This protein binds this small molecule.
Small molecule (SMILES): C=C1[C@@H]2CC[C@H]3[C@]4(C)C[C@H](O[C@@H]5O[C@H](CO)[C@@H](OS(=O)(=O)O)[C@H](OS(=O)(=O)O)[C@H]5OC(=O)CC(C)C)CC(C(=O)O)(C(=O)O)[C@H]4CC[C@]3(C2)[C@H]1O

Sequence of chain 1.A:
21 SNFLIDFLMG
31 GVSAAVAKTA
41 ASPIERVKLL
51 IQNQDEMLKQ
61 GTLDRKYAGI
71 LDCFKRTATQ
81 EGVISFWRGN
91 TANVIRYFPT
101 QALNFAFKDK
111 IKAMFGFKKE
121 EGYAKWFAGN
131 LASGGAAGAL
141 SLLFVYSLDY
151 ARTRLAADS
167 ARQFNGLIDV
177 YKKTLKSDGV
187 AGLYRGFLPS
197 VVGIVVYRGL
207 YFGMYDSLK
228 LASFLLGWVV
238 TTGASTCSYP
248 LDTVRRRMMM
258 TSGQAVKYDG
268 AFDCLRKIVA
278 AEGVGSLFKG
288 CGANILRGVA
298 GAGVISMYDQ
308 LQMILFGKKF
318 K

Binding-site contacts:
Ligand atom O7 contacts residue LYS108 of chain 1.A at 2.7 Å (salt-bridge).
Ligand atom O9 contacts residue LYS108 of chain 1.A at 2.9 Å (salt-bridge).
Ligand atom C31 contacts residue ILE200 of chain 1.A at 3.8 Å (hydrophobic).
Ligand atom C35 contacts residue ARG252 of chain 1.A at 3.7 Å.
Ligand atom C36 contacts residue ASP249 of chain 1.A at 3.6 Å.
Ligand atom O25 contacts residue ARG96 of chain 1.A at 3.2 Å (salt-bridge).
Ligand atom O21 contacts residue ASP249 of chain 1.A at 2.6 Å (salt-bridge).
Ligand atom C10 contacts residue SER141 of chain 1.A at 3.6 Å.
Ligand atom S1 contacts residue LYS108 of chain 1.A at 3.4 Å (salt-bridge).
Ligand atom O24 contacts residue ARG96 of chain 1.A at 3.2 Å (salt-bridge).
Ligand atom O11 contacts residue PHE208 of chain 1.A at 3.9 Å.
Ligand atom C28 contacts residue ASP249 of chain 1.A at 4.0 Å.
Ligand atom C10 contacts residue ARG96 of chain 1.A at 3.6 Å.
Ligand atom S2 contacts residue ARG204 of chain 1.A at 3.9 Å.
Ligand atom C35 contacts residue ASP249 of chain 1.A at 3.6 Å.
Ligand atom O1 contacts residue TYR203 of chain 1.A at 4.0 Å.
Ligand atom C38 contacts residue ARG96 of chain 1.A at 3.6 Å.
Ligand atom C27 contacts residue ASP249 of chain 1.A at 4.0 Å.
Ligand atom O11 contacts residue ARG204 of chain 1.A at 3.5 Å (salt-bridge).
Ligand atom C40 contacts residue GLY199 of chain 1.A at 3.5 Å.
Ligand atom C33 contacts residue ASP249 of chain 1.A at 3.6 Å.
Ligand atom O9 contacts residue ARG204 of chain 1.A at 3.1 Å (salt-bridge).
Ligand atom C32 contacts residue TYR203 of chain 1.A at 3.8 Å (hydrophobic).
Ligand atom C31 contacts residue TYR203 of chain 1.A at 3.8 Å (hydrophobic).
Ligand atom C40 contacts residue ASP249 of chain 1.A at 3.5 Å.
Ligand atom O12 contacts residue ARG204 of chain 1.A at 3.2 Å (salt-bridge).
Ligand atom O13 contacts residue GLY138 of chain 1.A at 3.8 Å.
Ligand atom O4 contacts residue LYS108 of chain 1.A at 3.8 Å.
Ligand atom C40 contacts residue PRO195 of chain 1.A at 3.9 Å (hydrophobic).
Ligand atom C34 contacts residue ASP249 of chain 1.A at 3.6 Å.
Ligand atom O12 contacts residue PHE208 of chain 1.A at 3.9 Å.
Ligand atom C39 contacts residue TYR203 of chain 1.A at 3.8 Å (hydrophobic).
Ligand atom O10 contacts residue LYS108 of chain 1.A at 3.0 Å (salt-bridge).
Ligand atom C27 contacts residue ARG252 of chain 1.A at 3.7 Å.
Ligand atom C32 contacts residue GLY199 of chain 1.A at 3.6 Å.
Ligand atom S2 contacts residue LYS108 of chain 1.A at 3.5 Å (salt-bridge).
Ligand atom C31 contacts residue GLY199 of chain 1.A at 3.5 Å.
Ligand atom C32 contacts residue SER245 of chain 1.A at 3.7 Å.
Ligand atom O21 contacts residue ARG252 of chain 1.A at 2.7 Å (salt-bridge).
Ligand atom O6 contacts residue LYS108 of chain 1.A at 3.3 Å (salt-bridge).